Sequence of chain 1.B:
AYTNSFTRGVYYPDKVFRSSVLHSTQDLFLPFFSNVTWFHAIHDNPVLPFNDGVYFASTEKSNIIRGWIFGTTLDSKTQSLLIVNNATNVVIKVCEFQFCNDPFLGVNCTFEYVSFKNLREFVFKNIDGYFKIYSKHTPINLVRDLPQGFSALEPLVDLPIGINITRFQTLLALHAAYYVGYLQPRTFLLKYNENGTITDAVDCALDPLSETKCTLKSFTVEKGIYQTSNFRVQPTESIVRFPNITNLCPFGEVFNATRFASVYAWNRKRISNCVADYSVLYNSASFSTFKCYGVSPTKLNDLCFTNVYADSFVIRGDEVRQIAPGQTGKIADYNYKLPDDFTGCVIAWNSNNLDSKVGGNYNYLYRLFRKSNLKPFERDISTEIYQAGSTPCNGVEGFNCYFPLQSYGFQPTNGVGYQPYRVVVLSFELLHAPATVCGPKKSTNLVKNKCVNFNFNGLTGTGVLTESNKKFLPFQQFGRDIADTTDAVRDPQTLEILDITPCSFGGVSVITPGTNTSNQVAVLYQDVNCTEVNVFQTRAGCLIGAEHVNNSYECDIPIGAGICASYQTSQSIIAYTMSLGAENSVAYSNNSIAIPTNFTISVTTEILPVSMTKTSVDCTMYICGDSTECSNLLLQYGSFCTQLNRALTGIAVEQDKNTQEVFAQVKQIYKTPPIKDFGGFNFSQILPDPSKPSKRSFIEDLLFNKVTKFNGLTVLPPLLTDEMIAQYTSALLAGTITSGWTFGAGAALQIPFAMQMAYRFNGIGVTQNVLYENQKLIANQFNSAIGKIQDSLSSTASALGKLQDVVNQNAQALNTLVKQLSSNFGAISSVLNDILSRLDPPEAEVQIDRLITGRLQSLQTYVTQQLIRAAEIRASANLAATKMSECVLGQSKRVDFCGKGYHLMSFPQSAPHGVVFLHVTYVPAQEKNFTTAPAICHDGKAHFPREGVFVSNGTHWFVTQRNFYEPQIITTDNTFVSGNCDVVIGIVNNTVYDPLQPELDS

A small-molecule ligand and the protein it binds are described below.
Small molecule (SMILES): CC(=O)N[C@@H]1[C@@H](O)[C@H](O)[C@@H](CO)O[C@H]1O

Sequence of chain 1.A:
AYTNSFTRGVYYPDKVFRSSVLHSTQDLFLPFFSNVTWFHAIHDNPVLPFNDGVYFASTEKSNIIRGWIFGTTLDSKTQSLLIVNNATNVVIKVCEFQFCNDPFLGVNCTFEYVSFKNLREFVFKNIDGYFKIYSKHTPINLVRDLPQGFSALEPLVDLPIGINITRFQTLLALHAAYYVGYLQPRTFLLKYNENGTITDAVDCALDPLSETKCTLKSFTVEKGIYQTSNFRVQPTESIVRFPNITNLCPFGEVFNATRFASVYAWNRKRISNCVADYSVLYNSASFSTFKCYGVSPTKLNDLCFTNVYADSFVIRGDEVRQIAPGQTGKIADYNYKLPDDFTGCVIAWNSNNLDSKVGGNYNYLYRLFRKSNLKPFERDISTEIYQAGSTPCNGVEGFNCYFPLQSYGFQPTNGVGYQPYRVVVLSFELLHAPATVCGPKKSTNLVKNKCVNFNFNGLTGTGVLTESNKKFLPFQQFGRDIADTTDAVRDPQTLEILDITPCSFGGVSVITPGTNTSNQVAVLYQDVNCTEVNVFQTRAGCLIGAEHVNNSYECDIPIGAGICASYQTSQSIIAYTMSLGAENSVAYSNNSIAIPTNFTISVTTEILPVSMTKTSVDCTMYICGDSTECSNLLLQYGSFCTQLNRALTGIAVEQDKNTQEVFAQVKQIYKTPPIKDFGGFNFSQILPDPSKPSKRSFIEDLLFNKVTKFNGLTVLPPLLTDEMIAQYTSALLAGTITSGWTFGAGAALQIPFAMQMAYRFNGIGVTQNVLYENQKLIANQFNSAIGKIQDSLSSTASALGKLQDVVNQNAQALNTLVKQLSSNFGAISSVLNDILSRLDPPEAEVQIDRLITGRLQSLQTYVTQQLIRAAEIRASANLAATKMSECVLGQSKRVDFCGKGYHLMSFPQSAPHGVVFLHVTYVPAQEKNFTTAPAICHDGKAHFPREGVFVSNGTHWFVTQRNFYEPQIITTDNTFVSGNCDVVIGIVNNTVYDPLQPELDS

Binding-site contacts:
Ligand atom C7 contacts residue ASN282 of chain 1.B at 4.1 Å.
Ligand atom C8 contacts residue ASN282 of chain 1.B at 4.3 Å.
Ligand atom C1 contacts residue ASN282 of chain 1.B at 1.4 Å.
Ligand atom C8 contacts residue GLU281 of chain 1.B at 3.8 Å.
Ligand atom O6 contacts residue LYS558 of chain 1.A at 3.4 Å (salt-bridge).
Ligand atom C5 contacts residue ASN282 of chain 1.B at 3.5 Å.
Ligand atom C2 contacts residue ASN282 of chain 1.B at 2.5 Å.
Ligand atom C6 contacts residue LYS558 of chain 1.A at 3.5 Å.
Ligand atom C4 contacts residue ASN282 of chain 1.B at 4.1 Å.
Ligand atom C7 contacts residue ASN280 of chain 1.B at 4.3 Å.
Ligand atom O7 contacts residue ASN280 of chain 1.B at 4.1 Å.
Ligand atom C3 contacts residue ASN282 of chain 1.B at 3.8 Å.
Ligand atom O5 contacts residue ASN282 of chain 1.B at 2.2 Å (h-bond).
Ligand atom C6 contacts residue ASN282 of chain 1.B at 4.5 Å.
Ligand atom C8 contacts residue ASN280 of chain 1.B at 4.4 Å.
Ligand atom N2 contacts residue ASN282 of chain 1.B at 3.2 Å (h-bond).